The protein below binds the small molecule below.
Small molecule (SMILES): Nc1ncnc2c1ncn2[C@@H]1O[C@H](CO[P](=O)(O)O[P](=O)(O)NP(=O)(O)O)[C@@H](O)[C@H]1O

Sequence of chain 1.B:
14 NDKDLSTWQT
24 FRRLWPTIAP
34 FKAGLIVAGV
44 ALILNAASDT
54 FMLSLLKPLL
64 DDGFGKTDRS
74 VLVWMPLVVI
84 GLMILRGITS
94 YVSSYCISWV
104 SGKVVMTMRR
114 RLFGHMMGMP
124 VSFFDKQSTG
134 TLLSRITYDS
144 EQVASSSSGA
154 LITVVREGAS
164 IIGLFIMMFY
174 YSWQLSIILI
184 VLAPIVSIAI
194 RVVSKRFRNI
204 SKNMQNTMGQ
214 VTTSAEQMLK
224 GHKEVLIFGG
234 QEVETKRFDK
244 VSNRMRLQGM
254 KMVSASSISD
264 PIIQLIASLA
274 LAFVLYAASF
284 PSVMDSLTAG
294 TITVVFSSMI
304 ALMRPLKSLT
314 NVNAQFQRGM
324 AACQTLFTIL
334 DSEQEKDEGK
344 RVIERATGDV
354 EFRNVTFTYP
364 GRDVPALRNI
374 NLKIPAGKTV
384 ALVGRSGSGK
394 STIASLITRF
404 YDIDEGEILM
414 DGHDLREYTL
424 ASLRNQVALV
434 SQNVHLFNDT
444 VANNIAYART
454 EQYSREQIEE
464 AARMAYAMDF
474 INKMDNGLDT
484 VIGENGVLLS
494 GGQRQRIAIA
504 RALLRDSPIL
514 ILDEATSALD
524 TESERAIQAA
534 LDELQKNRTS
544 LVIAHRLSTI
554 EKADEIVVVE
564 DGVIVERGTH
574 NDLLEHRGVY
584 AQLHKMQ

Sequence of chain 1.A:
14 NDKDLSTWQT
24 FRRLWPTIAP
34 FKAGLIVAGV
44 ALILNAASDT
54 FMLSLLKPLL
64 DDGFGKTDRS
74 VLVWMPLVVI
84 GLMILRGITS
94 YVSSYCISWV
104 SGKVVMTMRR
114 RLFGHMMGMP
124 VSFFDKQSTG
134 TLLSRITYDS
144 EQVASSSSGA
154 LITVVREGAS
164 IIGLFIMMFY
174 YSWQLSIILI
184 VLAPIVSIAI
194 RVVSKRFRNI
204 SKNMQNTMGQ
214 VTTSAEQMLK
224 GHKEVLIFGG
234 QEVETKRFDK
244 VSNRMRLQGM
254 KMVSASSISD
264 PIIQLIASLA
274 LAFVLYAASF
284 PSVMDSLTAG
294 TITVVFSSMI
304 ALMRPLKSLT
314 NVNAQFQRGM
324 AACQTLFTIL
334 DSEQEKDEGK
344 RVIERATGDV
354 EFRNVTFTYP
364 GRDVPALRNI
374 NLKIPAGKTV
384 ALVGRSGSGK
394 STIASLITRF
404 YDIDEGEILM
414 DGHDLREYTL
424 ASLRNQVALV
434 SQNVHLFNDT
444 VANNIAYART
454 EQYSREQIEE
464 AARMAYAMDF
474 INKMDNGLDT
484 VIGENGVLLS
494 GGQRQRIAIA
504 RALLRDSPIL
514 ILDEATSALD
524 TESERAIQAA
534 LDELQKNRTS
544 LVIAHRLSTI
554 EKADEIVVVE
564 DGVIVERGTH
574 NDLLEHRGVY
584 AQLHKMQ

Binding-site contacts:
Ligand atom O2' contacts residue GLN496 of chain 1.B at 2.6 Å (h-bond).
Ligand atom O3A contacts residue GLY392 of chain 1.A at 3.6 Å (h-bond).
Ligand atom C4 contacts residue TYR362 of chain 1.A at 3.5 Å (hydrophobic).
Ligand atom N6 contacts residue ASP128 of chain 1.A at 3.4 Å (salt-bridge).
Ligand atom N1 contacts residue TYR362 of chain 1.A at 3.5 Å.
Ligand atom O1B contacts residue SER391 of chain 1.A at 3.5 Å (h-bond).
Ligand atom O3G contacts residue MG1 of chain 1.F at 2.1 Å.
Ligand atom N6 contacts residue VAL490 of chain 1.B at 3.5 Å (h-bond).
Ligand atom O1G contacts residue GLU517 of chain 1.A at 3.0 Å (salt-bridge).
Ligand atom O1A contacts residue THR395 of chain 1.A at 2.9 Å (h-bond).
Ligand atom O2G contacts residue ALA521 of chain 1.B at 3.3 Å (h-bond).
Ligand atom O2G contacts residue SER389 of chain 1.A at 3.0 Å (h-bond).
Ligand atom C6 contacts residue LEU491 of chain 1.B at 3.5 Å (hydrophobic).
Ligand atom O2G contacts residue GLY495 of chain 1.B at 3.0 Å (h-bond).
Ligand atom O1A contacts residue LYS393 of chain 1.A at 3.4 Å (salt-bridge).
Ligand atom O3A contacts residue SER493 of chain 1.B at 3.3 Å.
Ligand atom N6 contacts residue LEU491 of chain 1.B at 3.4 Å.
Ligand atom O2B contacts residue MG1 of chain 1.F at 2.1 Å.
Ligand atom N3 contacts residue LEU491 of chain 1.B at 3.6 Å (h-bond).
Ligand atom C2 contacts residue TYR362 of chain 1.A at 3.5 Å (hydrophobic).
Ligand atom O1A contacts residue SER394 of chain 1.A at 3.3 Å (h-bond).
Ligand atom N3B contacts residue SER493 of chain 1.B at 3.4 Å (h-bond).
Ligand atom O2B contacts residue SER394 of chain 1.A at 2.6 Å (h-bond).
Ligand atom N3 contacts residue TYR362 of chain 1.A at 3.5 Å.
Ligand atom O1B contacts residue LYS393 of chain 1.A at 2.9 Å (salt-bridge).
Ligand atom C6 contacts residue TYR362 of chain 1.A at 3.5 Å (hydrophobic).
Ligand atom PB contacts residue MG1 of chain 1.F at 3.3 Å.
Ligand atom O1B contacts residue GLY392 of chain 1.A at 3.0 Å (h-bond).
Ligand atom O3A contacts residue GLY390 of chain 1.A at 3.6 Å.
Ligand atom O1G contacts residue LYS393 of chain 1.A at 2.8 Å (salt-bridge).
Ligand atom O1G contacts residue HIS548 of chain 1.A at 2.8 Å (h-bond).
Ligand atom O3G contacts residue GLY494 of chain 1.B at 3.6 Å (h-bond).
Ligand atom O1A contacts residue GLY392 of chain 1.A at 3.1 Å.
Ligand atom O3G contacts residue GLN435 of chain 1.A at 2.7 Å (h-bond).
Ligand atom C4 contacts residue LEU491 of chain 1.B at 3.4 Å (hydrophobic).
Ligand atom O2A contacts residue SER493 of chain 1.B at 3.4 Å.
Ligand atom PG contacts residue MG1 of chain 1.F at 3.2 Å.
Ligand atom N3B contacts residue GLY390 of chain 1.A at 3.0 Å (h-bond).
Ligand atom N7 contacts residue TYR362 of chain 1.A at 3.5 Å (h-bond).
Ligand atom C5 contacts residue TYR362 of chain 1.A at 3.5 Å (hydrophobic).